Binding-site contacts:
Ligand atom O2A contacts residue PML1 of chain 1.E at 3.2 Å (h-bond).
Ligand atom PA contacts residue PML1 of chain 1.E at 3.0 Å.
Ligand atom O4' contacts residue ARG215 of chain 1.A at 3.2 Å (salt-bridge).
Ligand atom C3' contacts residue ASP183 of chain 1.A at 3.6 Å.
Ligand atom C2 contacts residue VAL134 of chain 1.A at 3.4 Å (hydrophobic).
Ligand atom N1 contacts residue ARG135 of chain 1.A at 3.4 Å.
Ligand atom O3G contacts residue HIS16 of chain 1.A at 3.4 Å (h-bond).
Ligand atom O5' contacts residue ASP183 of chain 1.A at 3.5 Å (salt-bridge).
Ligand atom O1A contacts residue ARG215 of chain 1.A at 3.1 Å (salt-bridge).
Ligand atom O2B contacts residue MG1 of chain 1.D at 2.5 Å.
Ligand atom N6 contacts residue ARG135 of chain 1.A at 3.5 Å (salt-bridge).
Ligand atom C2' contacts residue GLY114 of chain 1.A at 3.5 Å.
Ligand atom O3' contacts residue GLY213 of chain 1.A at 3.6 Å.
Ligand atom O1B contacts residue ASP183 of chain 1.A at 2.7 Å (salt-bridge).
Ligand atom O2A contacts residue SER182 of chain 1.A at 2.9 Å (h-bond).
Ligand atom PB contacts residue MG1 of chain 1.D at 3.3 Å.
Ligand atom O3' contacts residue MET112 of chain 1.A at 3.3 Å (h-bond).
Ligand atom N1 contacts residue THR136 of chain 1.A at 2.9 Å (h-bond).
Ligand atom O2' contacts residue GLY214 of chain 1.A at 3.6 Å.
Ligand atom N6 contacts residue THR136 of chain 1.A at 3.2 Å (h-bond).
Ligand atom O2' contacts residue MET112 of chain 1.A at 3.2 Å (h-bond).
Ligand atom O2A contacts residue MG1 of chain 1.D at 3.3 Å.
Ligand atom O2G contacts residue GLY19 of chain 1.A at 3.4 Å (h-bond).
Ligand atom N3 contacts residue GLY114 of chain 1.A at 3.5 Å.
Ligand atom O2G contacts residue HIS16 of chain 1.A at 3.4 Å (h-bond).
Ligand atom C2 contacts residue TYR217 of chain 1.A at 3.4 Å (hydrophobic).
Ligand atom O1A contacts residue PML1 of chain 1.E at 2.0 Å (h-bond).
Ligand atom O2A contacts residue ASP183 of chain 1.A at 2.8 Å (salt-bridge).
Ligand atom N9 contacts residue ARG215 of chain 1.A at 3.6 Å (salt-bridge).
Ligand atom C2 contacts residue THR136 of chain 1.A at 3.6 Å.
Ligand atom O1B contacts residue MG1 of chain 1.D at 3.2 Å.
Ligand atom O2' contacts residue GLY114 of chain 1.A at 2.7 Å (h-bond).
Ligand atom O3' contacts residue ASP183 of chain 1.A at 3.1 Å (salt-bridge).
Ligand atom C5' contacts residue ASP183 of chain 1.A at 3.5 Å.
Ligand atom O2A contacts residue ARG159 of chain 1.A at 3.4 Å (salt-bridge).
Ligand atom O2G contacts residue SER18 of chain 1.A at 3.6 Å.
Ligand atom C4' contacts residue GLY214 of chain 1.A at 3.6 Å.
Ligand atom N7 contacts residue ARG135 of chain 1.A at 3.5 Å (salt-bridge).
Ligand atom C2' contacts residue MET112 of chain 1.A at 3.4 Å (hydrophobic).
Ligand atom O3G contacts residue GLY19 of chain 1.A at 3.6 Å.

Sequence of chain 1.A:
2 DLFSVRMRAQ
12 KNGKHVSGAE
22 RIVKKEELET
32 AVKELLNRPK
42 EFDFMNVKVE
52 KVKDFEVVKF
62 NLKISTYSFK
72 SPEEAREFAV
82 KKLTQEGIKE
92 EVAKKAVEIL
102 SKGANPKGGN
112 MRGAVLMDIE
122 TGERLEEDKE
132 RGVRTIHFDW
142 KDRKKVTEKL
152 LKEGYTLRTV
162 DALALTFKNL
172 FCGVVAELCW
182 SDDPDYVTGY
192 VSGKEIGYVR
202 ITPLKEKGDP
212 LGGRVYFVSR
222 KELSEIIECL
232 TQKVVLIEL

This protein binds this small molecule.
Small molecule (SMILES): Nc1ncnc2c1ncn2[C@@H]1O[C@H](CO[P](=O)(O)C[P](=O)(O)OP(=O)(O)O)[C@@H](O)[C@H]1O